Binding-site contacts:
Ligand atom C2 contacts residue LYS101 of chain 1.A at 3.9 Å.
Ligand atom O3 contacts residue ASP45 of chain 1.A at 4.2 Å.
Ligand atom O2 contacts residue LYS101 of chain 1.A at 3.1 Å (salt-bridge).
Ligand atom C5 contacts residue ASP45 of chain 1.A at 3.7 Å.
Ligand atom C7 contacts residue LEU47 of chain 1.A at 3.9 Å (hydrophobic).
Ligand atom O5 contacts residue ASN22 of chain 1.A at 2.3 Å (h-bond).
Ligand atom C3 contacts residue LYS101 of chain 1.A at 3.8 Å.
Ligand atom C6 contacts residue LYS101 of chain 1.A at 4.1 Å.
Ligand atom C3 contacts residue ASN22 of chain 1.A at 3.7 Å.
Ligand atom C2 contacts residue SER46 of chain 1.A at 3.8 Å.
Ligand atom C2 contacts residue ASP45 of chain 1.A at 3.5 Å.
Ligand atom O6 contacts residue ARG43 of chain 1.A at 3.3 Å (salt-bridge).
Ligand atom O6 contacts residue LYS101 of chain 1.A at 2.8 Å (salt-bridge).
Ligand atom N2 contacts residue ASN22 of chain 1.A at 3.0 Å (h-bond).
Ligand atom C1 contacts residue SER46 of chain 1.A at 3.9 Å.
Ligand atom C6 contacts residue ASP45 of chain 1.A at 3.2 Å.
Ligand atom O7 contacts residue ASN22 of chain 1.A at 3.3 Å (h-bond).
Ligand atom C2 contacts residue ASN22 of chain 1.A at 2.5 Å.
Ligand atom C8 contacts residue LEU47 of chain 1.A at 3.5 Å (hydrophobic).
Ligand atom O6 contacts residue ASP45 of chain 1.A at 2.6 Å (salt-bridge).
Ligand atom O5 contacts residue SER46 of chain 1.A at 4.1 Å.
Ligand atom N2 contacts residue LYS101 of chain 1.A at 3.2 Å.
Ligand atom C6 contacts residue VAL44 of chain 1.A at 3.8 Å (hydrophobic).
Ligand atom C3 contacts residue ASP45 of chain 1.A at 4.1 Å.
Ligand atom C5 contacts residue ASN22 of chain 1.A at 3.7 Å.
Ligand atom C8 contacts residue LYS101 of chain 1.A at 3.6 Å.
Ligand atom C7 contacts residue ASN22 of chain 1.A at 3.3 Å.
Ligand atom O5 contacts residue LYS101 of chain 1.A at 3.8 Å.
Ligand atom C4 contacts residue ASP45 of chain 1.A at 3.8 Å.
Ligand atom C2 contacts residue LYS101 of chain 1.A at 3.7 Å.
Ligand atom C3 contacts residue LYS101 of chain 1.A at 4.2 Å.
Ligand atom C1 contacts residue ASN22 of chain 1.A at 1.5 Å.
Ligand atom O3 contacts residue LYS101 of chain 1.A at 3.0 Å (salt-bridge).
Ligand atom N2 contacts residue SER46 of chain 1.A at 3.8 Å.
Ligand atom C1 contacts residue LYS101 of chain 1.A at 4.0 Å.
Ligand atom N2 contacts residue ASP45 of chain 1.A at 3.7 Å.
Ligand atom C5 contacts residue ARG43 of chain 1.A at 4.2 Å.
Ligand atom O5 contacts residue ARG43 of chain 1.A at 3.4 Å.
Ligand atom N2 contacts residue LEU47 of chain 1.A at 3.6 Å (h-bond).
Ligand atom C7 contacts residue LYS101 of chain 1.A at 3.9 Å.

The protein below binds the small molecule below.
Small molecule (SMILES): CC(=O)N[C@H]1[C@H](O[C@H]2[C@H](O[C@@H]3O[C@@H](C)[C@@H](O)[C@@H](O)[C@@H]3O)[C@@H](NC(C)=O)CO[C@@H]2CO)O[C@H](CO)[C@@H](O)[C@@H]1O

Sequence of chain 1.A:
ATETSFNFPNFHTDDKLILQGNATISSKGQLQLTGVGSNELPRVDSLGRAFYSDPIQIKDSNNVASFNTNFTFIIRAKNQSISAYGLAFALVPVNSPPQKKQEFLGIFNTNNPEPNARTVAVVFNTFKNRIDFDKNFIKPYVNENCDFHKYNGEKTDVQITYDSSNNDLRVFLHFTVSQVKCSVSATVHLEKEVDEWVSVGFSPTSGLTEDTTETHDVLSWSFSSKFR